Sequence of chain 1.C:
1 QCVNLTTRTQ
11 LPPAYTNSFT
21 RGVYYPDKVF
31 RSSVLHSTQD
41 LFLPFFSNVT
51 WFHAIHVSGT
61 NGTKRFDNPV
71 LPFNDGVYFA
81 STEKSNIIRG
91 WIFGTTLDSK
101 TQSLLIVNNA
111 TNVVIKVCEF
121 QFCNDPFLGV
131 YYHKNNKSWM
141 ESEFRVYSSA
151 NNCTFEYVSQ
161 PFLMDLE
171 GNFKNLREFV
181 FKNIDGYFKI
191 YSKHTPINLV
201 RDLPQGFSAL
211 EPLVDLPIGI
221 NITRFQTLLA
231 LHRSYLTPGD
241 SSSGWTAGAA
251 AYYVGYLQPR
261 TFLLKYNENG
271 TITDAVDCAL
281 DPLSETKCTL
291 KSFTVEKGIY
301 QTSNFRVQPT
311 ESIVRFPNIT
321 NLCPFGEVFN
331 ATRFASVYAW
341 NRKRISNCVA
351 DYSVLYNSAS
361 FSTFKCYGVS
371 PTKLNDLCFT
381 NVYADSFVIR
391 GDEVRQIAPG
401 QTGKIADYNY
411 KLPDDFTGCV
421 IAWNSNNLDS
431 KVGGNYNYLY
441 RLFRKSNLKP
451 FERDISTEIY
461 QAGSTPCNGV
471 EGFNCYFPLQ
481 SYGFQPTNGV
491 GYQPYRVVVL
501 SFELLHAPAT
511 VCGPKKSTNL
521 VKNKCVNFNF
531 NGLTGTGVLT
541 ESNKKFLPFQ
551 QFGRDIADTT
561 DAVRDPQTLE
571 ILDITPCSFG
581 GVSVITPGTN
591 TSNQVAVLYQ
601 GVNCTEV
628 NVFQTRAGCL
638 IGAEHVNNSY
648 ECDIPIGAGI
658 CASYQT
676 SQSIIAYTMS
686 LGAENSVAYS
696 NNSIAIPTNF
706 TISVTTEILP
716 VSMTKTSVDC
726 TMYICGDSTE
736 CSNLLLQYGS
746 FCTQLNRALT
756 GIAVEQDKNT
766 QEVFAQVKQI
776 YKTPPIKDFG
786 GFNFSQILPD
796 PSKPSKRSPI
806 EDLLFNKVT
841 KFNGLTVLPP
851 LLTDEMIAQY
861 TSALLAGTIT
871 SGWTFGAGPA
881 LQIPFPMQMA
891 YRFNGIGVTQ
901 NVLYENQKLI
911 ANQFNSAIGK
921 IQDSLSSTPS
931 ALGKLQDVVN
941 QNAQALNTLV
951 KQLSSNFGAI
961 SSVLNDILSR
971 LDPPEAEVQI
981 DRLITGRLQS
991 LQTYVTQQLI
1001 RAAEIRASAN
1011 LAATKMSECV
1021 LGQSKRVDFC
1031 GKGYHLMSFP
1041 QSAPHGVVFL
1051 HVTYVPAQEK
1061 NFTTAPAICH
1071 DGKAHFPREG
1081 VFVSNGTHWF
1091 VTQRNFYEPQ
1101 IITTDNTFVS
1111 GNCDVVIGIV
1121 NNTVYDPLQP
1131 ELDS

This protein binds this small molecule.
Small molecule (SMILES): CC(=O)N[C@H]1[C@H](O[C@H]2[C@H](O)[C@@H](NC(C)=O)CO[C@@H]2CO)O[C@H](CO)[C@@H](O)[C@@H]1O

Binding-site contacts:
Ligand atom C5 contacts residue GLN791 of chain 1.C at 3.9 Å.
Ligand atom O6 contacts residue GLN791 of chain 1.C at 3.4 Å (h-bond).
Ligand atom C2 contacts residue ASN788 of chain 1.C at 2.5 Å.
Ligand atom C3 contacts residue ASN788 of chain 1.C at 3.8 Å.
Ligand atom O5 contacts residue SER790 of chain 1.C at 3.7 Å.
Ligand atom C8 contacts residue GLN791 of chain 1.C at 4.3 Å.
Ligand atom N2 contacts residue ASN788 of chain 1.C at 2.9 Å (h-bond).
Ligand atom O7 contacts residue ASN788 of chain 1.C at 3.4 Å (h-bond).
Ligand atom C4 contacts residue ASN788 of chain 1.C at 4.2 Å.
Ligand atom C2 contacts residue SER790 of chain 1.C at 4.3 Å.
Ligand atom C5 contacts residue ASN788 of chain 1.C at 3.6 Å.
Ligand atom C7 contacts residue ASN788 of chain 1.C at 3.4 Å.
Ligand atom C6 contacts residue GLN791 of chain 1.C at 3.9 Å.
Ligand atom C5 contacts residue SER790 of chain 1.C at 3.8 Å.
Ligand atom C1 contacts residue ASN788 of chain 1.C at 1.4 Å.
Ligand atom C1 contacts residue SER790 of chain 1.C at 3.3 Å.
Ligand atom O5 contacts residue GLN791 of chain 1.C at 4.4 Å.
Ligand atom O5 contacts residue ASN788 of chain 1.C at 2.3 Å (h-bond).